Sequence of chain 2.D:
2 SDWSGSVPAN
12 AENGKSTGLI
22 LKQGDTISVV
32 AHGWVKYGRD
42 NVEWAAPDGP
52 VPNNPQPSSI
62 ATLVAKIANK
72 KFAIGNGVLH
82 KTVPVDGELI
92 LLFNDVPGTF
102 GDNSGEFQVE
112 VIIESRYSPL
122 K

A small-molecule ligand and the protein it binds are described below.
Small molecule (SMILES): O=C1C=CC2=C(C1)Oc1cc(O)ccc1C2c1ccc(NC(=S)NCCO[C@H]2O[C@H](CO)[C@H](O)[C@H](O)[C@H]2O)cc1C(=O)O

Binding-site contacts:
Ligand atom O11 contacts residue ASP103 of chain 2.D at 2.5 Å (salt-bridge).
Ligand atom C05 contacts residue GLN57 of chain 2.D at 3.3 Å.
Ligand atom C10 contacts residue THR100 of chain 2.D at 4.0 Å.
Ligand atom C08 contacts residue TYR38 of chain 2.D at 3.4 Å (hydrophobic).
Ligand atom O13 contacts residue ASP96 of chain 2.D at 2.7 Å (salt-bridge).
Ligand atom C15 contacts residue ASP96 of chain 2.D at 3.4 Å.
Ligand atom C25 contacts residue THR100 of chain 2.D at 4.0 Å.
Ligand atom C14 contacts residue ASP96 of chain 2.D at 4.1 Å.
Ligand atom C12 contacts residue ASP96 of chain 2.D at 3.5 Å.
Ligand atom O16 contacts residue GLN57 of chain 2.D at 2.9 Å (h-bond).
Ligand atom O16 contacts residue VAL97 of chain 2.D at 3.7 Å.
Ligand atom C10 contacts residue TYR38 of chain 2.D at 3.7 Å (hydrophobic).
Ligand atom C15 contacts residue ILE61 of chain 2.D at 3.6 Å (hydrophobic).
Ligand atom O13 contacts residue THR100 of chain 2.D at 3.5 Å (h-bond).
Ligand atom O13 contacts residue TYR38 of chain 2.D at 3.0 Å (h-bond).
Ligand atom O11 contacts residue TYR38 of chain 2.D at 3.3 Å (h-bond).
Ligand atom C15 contacts residue VAL97 of chain 2.D at 3.6 Å (hydrophobic).
Ligand atom C08 contacts residue ASP103 of chain 2.D at 3.8 Å.
Ligand atom O16 contacts residue ILE61 of chain 2.D at 3.6 Å.
Ligand atom O11 contacts residue THR100 of chain 2.D at 3.5 Å.
Ligand atom C10 contacts residue ASP103 of chain 2.D at 3.6 Å.
Ligand atom C04 contacts residue GLN57 of chain 2.D at 3.9 Å.
Ligand atom O06 contacts residue GLU44 of chain 2.D at 3.8 Å.
Ligand atom C10 contacts residue CA1 of chain 2.O at 3.4 Å.
Ligand atom O13 contacts residue CA1 of chain 2.O at 2.4 Å.
Ligand atom C08 contacts residue CA1 of chain 2.O at 4.0 Å.
Ligand atom O09 contacts residue GLU44 of chain 2.D at 2.8 Å (salt-bridge).
Ligand atom C07 contacts residue TYR38 of chain 2.D at 3.8 Å (hydrophobic).
Ligand atom C07 contacts residue GLU44 of chain 2.D at 3.2 Å.
Ligand atom O11 contacts residue CA1 of chain 2.O at 2.5 Å.
Ligand atom O17 contacts residue GLN57 of chain 2.D at 3.5 Å (h-bond).
Ligand atom O16 contacts residue PRO58 of chain 2.D at 3.9 Å.
Ligand atom C12 contacts residue TYR38 of chain 2.D at 4.0 Å (hydrophobic).
Ligand atom O17 contacts residue TYR38 of chain 2.D at 3.4 Å.
Ligand atom C08 contacts residue GLU44 of chain 2.D at 3.3 Å.
Ligand atom O09 contacts residue TYR38 of chain 2.D at 4.1 Å.
Ligand atom C12 contacts residue THR100 of chain 2.D at 3.4 Å.
Ligand atom C12 contacts residue CA1 of chain 2.O at 3.3 Å.
Ligand atom O09 contacts residue ASP103 of chain 2.D at 3.4 Å (salt-bridge).
Ligand atom C15 contacts residue GLN57 of chain 2.D at 3.9 Å.